This small molecule binds to this protein.
Small molecule (SMILES): BrCc1cc(CBr)cc(CBr)c1

Sequence of chain 1.C:
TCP

Binding-site contacts:
Ligand atom C2 contacts residue CYS2 of chain 1.B at 4.0 Å (hydrophobic).
Ligand atom C7 contacts residue CYS2 of chain 1.B at 1.8 Å (hydrophobic).
Ligand atom C9 contacts residue ARG3 of chain 1.B at 4.2 Å.
Ligand atom C6 contacts residue CYS2 of chain 1.B at 2.7 Å (hydrophobic).
Ligand atom C2 contacts residue CYS2 of chain 1.C at 3.3 Å (hydrophobic).
Ligand atom C4 contacts residue CYS7 of chain 1.B at 3.1 Å (hydrophobic).
Ligand atom C9 contacts residue MET6 of chain 1.B at 4.2 Å (hydrophobic).
Ligand atom C5 contacts residue ARG3 of chain 1.B at 4.0 Å.
Ligand atom C5 contacts residue CYS7 of chain 1.B at 2.7 Å (hydrophobic).
Ligand atom C1 contacts residue ARG3 of chain 1.B at 3.9 Å.
Ligand atom C5 contacts residue GLN4 of chain 1.B at 4.0 Å.
Ligand atom C2 contacts residue GLN4 of chain 1.B at 4.0 Å.
Ligand atom C4 contacts residue GLN4 of chain 1.B at 3.9 Å.
Ligand atom C6 contacts residue GLN4 of chain 1.B at 4.0 Å.
Ligand atom C7 contacts residue ARG3 of chain 1.B at 3.7 Å.
Ligand atom C5 contacts residue CYS2 of chain 1.B at 4.0 Å (hydrophobic).
Ligand atom C9 contacts residue CYS7 of chain 1.B at 1.8 Å (hydrophobic).
Ligand atom C9 contacts residue GLN4 of chain 1.B at 4.3 Å.
Ligand atom C7 contacts residue GLN4 of chain 1.B at 4.3 Å.
Ligand atom C1 contacts residue CYS2 of chain 1.B at 2.6 Å (hydrophobic).
Ligand atom C6 contacts residue ARG3 of chain 1.B at 3.5 Å.
Ligand atom C6 contacts residue CYS7 of chain 1.B at 4.0 Å (hydrophobic).
Ligand atom C1 contacts residue GLN4 of chain 1.B at 4.0 Å.
Ligand atom C3 contacts residue CYS2 of chain 1.C at 2.8 Å (hydrophobic).
Ligand atom C4 contacts residue CYS2 of chain 1.C at 3.9 Å (hydrophobic).
Ligand atom C8 contacts residue PRO3 of chain 1.C at 4.2 Å (hydrophobic).
Ligand atom C8 contacts residue GLN4 of chain 1.B at 3.7 Å.
Ligand atom C8 contacts residue CYS2 of chain 1.C at 1.8 Å (hydrophobic).
Ligand atom C3 contacts residue GLN4 of chain 1.B at 3.9 Å.

Sequence of chain 1.B:
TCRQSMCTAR